This small molecule binds to this protein.
Small molecule (SMILES): CC(=O)N[C@@H]1[C@@H](O)[C@H](O)[C@@H](CO)O[C@H]1O

Sequence of chain 1.C:
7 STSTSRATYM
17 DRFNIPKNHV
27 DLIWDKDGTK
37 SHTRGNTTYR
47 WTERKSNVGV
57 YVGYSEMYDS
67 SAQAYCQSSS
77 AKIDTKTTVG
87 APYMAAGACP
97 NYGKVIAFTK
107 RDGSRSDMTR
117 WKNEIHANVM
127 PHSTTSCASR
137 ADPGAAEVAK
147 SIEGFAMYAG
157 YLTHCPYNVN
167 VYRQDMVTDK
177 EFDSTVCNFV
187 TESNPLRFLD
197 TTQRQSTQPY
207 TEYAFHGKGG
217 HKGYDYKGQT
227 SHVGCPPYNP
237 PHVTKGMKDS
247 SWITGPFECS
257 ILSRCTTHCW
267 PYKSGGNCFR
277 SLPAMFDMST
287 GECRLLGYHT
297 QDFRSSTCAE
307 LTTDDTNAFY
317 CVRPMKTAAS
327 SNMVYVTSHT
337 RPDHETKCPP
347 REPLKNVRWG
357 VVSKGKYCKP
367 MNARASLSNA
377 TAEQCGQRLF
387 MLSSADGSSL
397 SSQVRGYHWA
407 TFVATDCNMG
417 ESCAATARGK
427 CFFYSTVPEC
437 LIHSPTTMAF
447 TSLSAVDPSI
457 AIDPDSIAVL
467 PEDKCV

Binding-site contacts:
Ligand atom C1 contacts residue ARG424 of chain 1.C at 4.0 Å.
Ligand atom O5 contacts residue ASN375 of chain 1.C at 2.2 Å (h-bond).
Ligand atom C4 contacts residue ASN375 of chain 1.C at 4.0 Å.
Ligand atom C3 contacts residue ASN375 of chain 1.C at 3.6 Å.
Ligand atom C6 contacts residue ARG424 of chain 1.C at 3.9 Å.
Ligand atom C5 contacts residue ASN375 of chain 1.C at 3.5 Å.
Ligand atom C1 contacts residue ASN375 of chain 1.C at 1.3 Å.
Ligand atom O5 contacts residue ARG424 of chain 1.C at 3.4 Å (salt-bridge).
Ligand atom C2 contacts residue ASN375 of chain 1.C at 2.3 Å.
Ligand atom C8 contacts residue ASN375 of chain 1.C at 4.0 Å.
Ligand atom C7 contacts residue ASN375 of chain 1.C at 3.3 Å.
Ligand atom C5 contacts residue ARG424 of chain 1.C at 4.0 Å.
Ligand atom N2 contacts residue ASN375 of chain 1.C at 2.8 Å (h-bond).
Ligand atom O7 contacts residue ASN375 of chain 1.C at 3.7 Å.